This small molecule binds to this protein.
Small molecule (SMILES): CC(=O)N[C@@H]1[C@@H](O)[C@H](O)[C@@H](CO)O[C@H]1O

Sequence of chain 14.D:
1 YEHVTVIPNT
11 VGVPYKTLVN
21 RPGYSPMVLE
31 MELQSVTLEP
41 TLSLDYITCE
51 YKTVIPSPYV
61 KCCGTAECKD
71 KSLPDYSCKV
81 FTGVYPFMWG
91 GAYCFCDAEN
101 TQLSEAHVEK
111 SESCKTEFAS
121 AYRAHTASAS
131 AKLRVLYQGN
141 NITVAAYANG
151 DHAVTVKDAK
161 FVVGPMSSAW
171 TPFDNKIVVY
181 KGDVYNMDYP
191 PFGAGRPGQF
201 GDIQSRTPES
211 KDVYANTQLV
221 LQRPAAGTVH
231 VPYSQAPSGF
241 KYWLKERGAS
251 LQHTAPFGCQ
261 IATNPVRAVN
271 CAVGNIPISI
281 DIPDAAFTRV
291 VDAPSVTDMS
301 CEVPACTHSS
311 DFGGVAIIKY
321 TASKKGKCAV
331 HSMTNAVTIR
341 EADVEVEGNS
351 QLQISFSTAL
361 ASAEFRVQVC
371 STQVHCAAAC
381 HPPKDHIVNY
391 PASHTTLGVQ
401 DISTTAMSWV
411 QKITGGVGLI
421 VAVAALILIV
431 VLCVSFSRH

Binding-site contacts:
Ligand atom N2 contacts residue ASN259 of chain 14.E at 3.0 Å (h-bond).
Ligand atom O5 contacts residue ASN259 of chain 14.E at 2.3 Å (h-bond).
Ligand atom C6 contacts residue THR116 of chain 14.D at 4.5 Å.
Ligand atom O6 contacts residue LYS115 of chain 14.D at 3.5 Å (salt-bridge).
Ligand atom C2 contacts residue ASN259 of chain 14.E at 2.4 Å.
Ligand atom C4 contacts residue ASN259 of chain 14.E at 4.1 Å.
Ligand atom O7 contacts residue LYS181 of chain 14.D at 4.3 Å.
Ligand atom O7 contacts residue ASN259 of chain 14.E at 2.7 Å (h-bond).
Ligand atom C6 contacts residue LYS115 of chain 14.D at 4.3 Å.
Ligand atom C8 contacts residue ASN259 of chain 14.E at 4.4 Å.
Ligand atom C5 contacts residue ASN259 of chain 14.E at 3.6 Å.
Ligand atom O6 contacts residue ASN259 of chain 14.E at 4.4 Å.
Ligand atom C3 contacts residue ASN259 of chain 14.E at 3.7 Å.
Ligand atom O7 contacts residue GLU117 of chain 14.D at 4.3 Å.
Ligand atom C1 contacts residue ASN259 of chain 14.E at 1.4 Å.
Ligand atom O5 contacts residue THR116 of chain 14.D at 3.8 Å.
Ligand atom O6 contacts residue THR116 of chain 14.D at 3.2 Å (h-bond).
Ligand atom C7 contacts residue ASN259 of chain 14.E at 3.1 Å.

Sequence of chain 14.E:
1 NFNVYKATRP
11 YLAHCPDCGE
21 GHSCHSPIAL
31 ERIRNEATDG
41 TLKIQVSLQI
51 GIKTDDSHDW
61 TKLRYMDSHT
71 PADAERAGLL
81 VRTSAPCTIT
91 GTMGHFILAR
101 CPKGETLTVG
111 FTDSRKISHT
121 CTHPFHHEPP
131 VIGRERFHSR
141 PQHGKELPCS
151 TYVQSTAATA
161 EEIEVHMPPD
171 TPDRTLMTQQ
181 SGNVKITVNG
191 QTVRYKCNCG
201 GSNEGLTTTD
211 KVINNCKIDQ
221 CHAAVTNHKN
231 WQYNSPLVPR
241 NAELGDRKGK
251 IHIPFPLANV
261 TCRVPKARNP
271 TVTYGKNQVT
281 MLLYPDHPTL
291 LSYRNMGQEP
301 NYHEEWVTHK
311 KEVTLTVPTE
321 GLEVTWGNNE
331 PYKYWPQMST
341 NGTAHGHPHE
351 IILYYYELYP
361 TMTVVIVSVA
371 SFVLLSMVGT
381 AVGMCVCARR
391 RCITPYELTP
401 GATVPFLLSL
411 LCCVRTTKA